Binding-site contacts:
Ligand atom C5 contacts residue ASN1074 of chain 1.D at 3.6 Å.
Ligand atom O4 contacts residue ALA706 of chain 1.D at 3.3 Å.
Ligand atom C4 contacts residue ALA706 of chain 1.D at 4.0 Å (hydrophobic).
Ligand atom C3 contacts residue ASN1074 of chain 1.D at 3.8 Å.
Ligand atom C5 contacts residue ALA706 of chain 1.D at 3.9 Å (hydrophobic).
Ligand atom C4 contacts residue ASN1074 of chain 1.D at 4.2 Å.
Ligand atom O5 contacts residue ASN1074 of chain 1.D at 2.3 Å (h-bond).
Ligand atom C6 contacts residue ALA706 of chain 1.D at 4.5 Å (hydrophobic).
Ligand atom C1 contacts residue ASN1074 of chain 1.D at 1.4 Å.
Ligand atom N2 contacts residue ASN1074 of chain 1.D at 2.9 Å (h-bond).
Ligand atom O7 contacts residue ASN1074 of chain 1.D at 3.1 Å (h-bond).
Ligand atom C2 contacts residue ASN1074 of chain 1.D at 2.4 Å.
Ligand atom C8 contacts residue GLU1072 of chain 1.D at 3.7 Å.
Ligand atom C8 contacts residue ASN1074 of chain 1.D at 4.4 Å.
Ligand atom C7 contacts residue ASN1074 of chain 1.D at 3.2 Å.
Ligand atom C3 contacts residue ALA706 of chain 1.D at 4.3 Å (hydrophobic).

Sequence of chain 1.D:
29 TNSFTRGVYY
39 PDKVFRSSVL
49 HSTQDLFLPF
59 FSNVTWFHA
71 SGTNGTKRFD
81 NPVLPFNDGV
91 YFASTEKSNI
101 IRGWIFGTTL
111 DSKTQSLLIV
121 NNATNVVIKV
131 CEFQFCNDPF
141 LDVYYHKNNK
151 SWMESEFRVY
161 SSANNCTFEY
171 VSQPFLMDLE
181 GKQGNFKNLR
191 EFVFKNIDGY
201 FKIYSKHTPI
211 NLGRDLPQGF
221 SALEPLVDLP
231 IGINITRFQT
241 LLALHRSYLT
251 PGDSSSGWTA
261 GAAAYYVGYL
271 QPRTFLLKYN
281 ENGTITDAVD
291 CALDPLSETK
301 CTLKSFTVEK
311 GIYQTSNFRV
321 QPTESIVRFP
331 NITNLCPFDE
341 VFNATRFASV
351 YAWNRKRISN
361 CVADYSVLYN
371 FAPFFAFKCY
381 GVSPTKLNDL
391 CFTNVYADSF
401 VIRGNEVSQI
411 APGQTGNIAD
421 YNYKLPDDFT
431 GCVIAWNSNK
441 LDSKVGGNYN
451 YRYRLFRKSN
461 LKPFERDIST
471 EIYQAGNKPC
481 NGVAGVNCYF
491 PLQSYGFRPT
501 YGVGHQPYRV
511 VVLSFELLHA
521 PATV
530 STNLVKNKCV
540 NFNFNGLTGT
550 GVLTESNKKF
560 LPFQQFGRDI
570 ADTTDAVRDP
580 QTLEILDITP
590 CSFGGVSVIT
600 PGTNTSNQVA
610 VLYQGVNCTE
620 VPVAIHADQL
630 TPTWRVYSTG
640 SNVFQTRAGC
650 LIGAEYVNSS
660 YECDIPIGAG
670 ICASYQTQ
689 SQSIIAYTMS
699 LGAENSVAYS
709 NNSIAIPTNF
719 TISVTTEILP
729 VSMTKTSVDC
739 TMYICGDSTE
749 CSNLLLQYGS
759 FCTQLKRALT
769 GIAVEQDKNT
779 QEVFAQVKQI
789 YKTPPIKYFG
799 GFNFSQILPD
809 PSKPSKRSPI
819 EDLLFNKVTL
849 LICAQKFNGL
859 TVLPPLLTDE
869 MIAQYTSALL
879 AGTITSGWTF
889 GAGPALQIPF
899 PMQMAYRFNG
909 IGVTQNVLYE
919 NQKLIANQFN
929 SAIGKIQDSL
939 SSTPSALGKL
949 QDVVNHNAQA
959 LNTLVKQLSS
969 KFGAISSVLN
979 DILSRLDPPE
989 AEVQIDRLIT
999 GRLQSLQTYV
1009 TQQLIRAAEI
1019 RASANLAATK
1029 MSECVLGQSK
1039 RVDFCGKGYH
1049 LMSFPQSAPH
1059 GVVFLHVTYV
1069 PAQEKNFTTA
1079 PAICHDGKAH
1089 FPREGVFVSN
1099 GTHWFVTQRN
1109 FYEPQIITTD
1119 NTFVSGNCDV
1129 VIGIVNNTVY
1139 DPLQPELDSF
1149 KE

A protein and the small-molecule ligand that binds it are described below.
Small molecule (SMILES): CC(=O)N[C@@H]1[C@@H](O)[C@H](O)[C@@H](CO)O[C@H]1O